Sequence of chain 1.L:
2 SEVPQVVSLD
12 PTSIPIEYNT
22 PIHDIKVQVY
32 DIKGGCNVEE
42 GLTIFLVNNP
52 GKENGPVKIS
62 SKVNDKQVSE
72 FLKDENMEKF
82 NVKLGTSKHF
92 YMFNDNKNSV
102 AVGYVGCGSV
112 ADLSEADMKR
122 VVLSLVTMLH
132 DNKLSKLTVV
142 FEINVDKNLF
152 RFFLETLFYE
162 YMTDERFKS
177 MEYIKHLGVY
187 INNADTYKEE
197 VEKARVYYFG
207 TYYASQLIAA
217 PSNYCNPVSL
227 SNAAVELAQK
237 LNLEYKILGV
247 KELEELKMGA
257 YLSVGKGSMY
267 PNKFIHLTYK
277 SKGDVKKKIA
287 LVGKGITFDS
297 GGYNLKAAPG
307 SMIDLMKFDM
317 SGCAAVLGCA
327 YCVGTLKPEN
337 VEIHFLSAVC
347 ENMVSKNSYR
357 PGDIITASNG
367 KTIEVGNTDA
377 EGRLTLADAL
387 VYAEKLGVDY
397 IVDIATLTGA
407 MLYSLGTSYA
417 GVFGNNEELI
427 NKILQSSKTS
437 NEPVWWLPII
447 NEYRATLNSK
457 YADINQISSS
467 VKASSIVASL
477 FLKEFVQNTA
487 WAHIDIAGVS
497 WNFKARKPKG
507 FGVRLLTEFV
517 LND

Binding-site contacts:
Ligand atom C29 contacts residue ALA493 of chain 1.G at 3.5 Å (hydrophobic).
Ligand atom C22 contacts residue ALA493 of chain 1.G at 3.3 Å (hydrophobic).
Ligand atom C30 contacts residue ALA493 of chain 1.G at 3.5 Å (hydrophobic).
Ligand atom F28 contacts residue LEU408 of chain 1.G at 3.2 Å.
Ligand atom O16 contacts residue ASP295 of chain 1.G at 3.5 Å (salt-bridge).
Ligand atom F26 contacts residue TRP497 of chain 1.G at 3.3 Å.
Ligand atom C25 contacts residue ALA493 of chain 1.G at 2.9 Å (hydrophobic).
Ligand atom N14 contacts residue LEU403 of chain 1.G at 3.3 Å (h-bond).
Ligand atom C13 contacts residue ASP375 of chain 1.G at 3.4 Å.
Ligand atom O16 contacts residue ASP375 of chain 1.G at 2.9 Å (salt-bridge).
Ligand atom C22 contacts residue PHE314 of chain 1.G at 3.1 Å (hydrophobic).
Ligand atom F24 contacts residue ALA493 of chain 1.G at 3.5 Å.
Ligand atom C31 contacts residue GLY405 of chain 1.G at 3.5 Å.
Ligand atom C23 contacts residue PHE314 of chain 1.G at 3.0 Å (hydrophobic).
Ligand atom C08 contacts residue TYR409 of chain 1.G at 3.5 Å (hydrophobic).
Ligand atom F26 contacts residue ALA493 of chain 1.G at 3.4 Å.
Ligand atom O01 contacts residue GLY405 of chain 1.G at 2.7 Å (h-bond).
Ligand atom O15 contacts residue ASP295 of chain 1.G at 2.9 Å (salt-bridge).
Ligand atom O15 contacts residue LYS290 of chain 1.G at 3.5 Å (salt-bridge).
Ligand atom C25 contacts residue PHE314 of chain 1.G at 3.3 Å (hydrophobic).
Ligand atom C27 contacts residue ALA493 of chain 1.G at 3.2 Å (hydrophobic).
Ligand atom C09 contacts residue GLY405 of chain 1.G at 3.5 Å.
Ligand atom N14 contacts residue ASP375 of chain 1.G at 3.4 Å (salt-bridge).
Ligand atom O15 contacts residue GLU377 of chain 1.G at 2.7 Å (salt-bridge).
Ligand atom N14 contacts residue ZN1 of chain 1.SB at 2.8 Å.
Ligand atom C31 contacts residue LEU403 of chain 1.G at 3.4 Å (hydrophobic).
Ligand atom O16 contacts residue LYS302 of chain 1.G at 2.7 Å (salt-bridge).
Ligand atom O15 contacts residue ASP375 of chain 1.G at 2.9 Å (salt-bridge).
Ligand atom N14 contacts residue CO31 of chain 1.QB at 3.4 Å (h-bond).
Ligand atom F24 contacts residue PHE314 of chain 1.G at 3.0 Å.
Ligand atom O15 contacts residue ZN1 of chain 1.RB at 2.0 Å.
Ligand atom O01 contacts residue THR404 of chain 1.G at 3.4 Å.
Ligand atom F28 contacts residue PHE499 of chain 1.G at 3.1 Å.
Ligand atom C23 contacts residue ALA493 of chain 1.G at 2.9 Å (hydrophobic).
Ligand atom O15 contacts residue ZN1 of chain 1.SB at 1.9 Å.
Ligand atom C13 contacts residue ZN1 of chain 1.SB at 2.9 Å.
Ligand atom N14 contacts residue ZN1 of chain 1.RB at 2.9 Å.
Ligand atom O16 contacts residue ZN1 of chain 1.SB at 2.3 Å.
Ligand atom C29 contacts residue MET308 of chain 1.G at 3.3 Å (hydrophobic).
Ligand atom C17 contacts residue GLY405 of chain 1.G at 3.5 Å.

Sequence of chain 1.G:
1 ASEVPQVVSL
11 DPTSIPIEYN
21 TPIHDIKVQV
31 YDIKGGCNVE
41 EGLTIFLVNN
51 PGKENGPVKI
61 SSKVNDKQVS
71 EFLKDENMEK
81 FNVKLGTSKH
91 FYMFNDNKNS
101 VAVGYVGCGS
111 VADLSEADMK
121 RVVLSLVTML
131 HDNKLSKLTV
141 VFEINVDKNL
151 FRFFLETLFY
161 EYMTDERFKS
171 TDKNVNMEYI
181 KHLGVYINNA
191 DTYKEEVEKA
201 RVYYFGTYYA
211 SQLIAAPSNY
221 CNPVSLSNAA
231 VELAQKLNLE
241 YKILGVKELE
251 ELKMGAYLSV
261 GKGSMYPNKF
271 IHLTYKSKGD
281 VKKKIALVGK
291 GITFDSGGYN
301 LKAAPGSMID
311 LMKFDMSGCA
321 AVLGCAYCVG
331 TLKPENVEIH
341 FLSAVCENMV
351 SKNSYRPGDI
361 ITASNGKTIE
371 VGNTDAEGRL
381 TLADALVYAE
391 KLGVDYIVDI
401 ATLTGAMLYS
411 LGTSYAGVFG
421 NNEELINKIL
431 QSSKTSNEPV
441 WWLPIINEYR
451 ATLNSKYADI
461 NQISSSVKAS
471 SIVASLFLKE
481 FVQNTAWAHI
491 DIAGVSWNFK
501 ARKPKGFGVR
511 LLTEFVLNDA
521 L

This small molecule binds to this protein.
Small molecule (SMILES): O=C(CNc1ccccc1)N[C@@H](C(=O)NO)c1ccc(-c2cc(F)c(F)c(F)c2)cc1